Binding-site contacts:
Ligand atom N2 contacts residue ASN65 of chain 1.B at 2.9 Å (h-bond).
Ligand atom C2 contacts residue ASN65 of chain 1.B at 2.4 Å.
Ligand atom O5 contacts residue ASN65 of chain 1.B at 2.3 Å (h-bond).
Ligand atom C8 contacts residue ASN65 of chain 1.B at 4.5 Å.
Ligand atom C7 contacts residue ASN65 of chain 1.B at 3.5 Å.
Ligand atom C1 contacts residue ASN65 of chain 1.B at 1.4 Å.
Ligand atom O7 contacts residue LYS62 of chain 1.B at 4.1 Å.
Ligand atom C5 contacts residue ASN65 of chain 1.B at 3.6 Å.
Ligand atom C4 contacts residue ASN65 of chain 1.B at 4.1 Å.
Ligand atom C8 contacts residue LYS62 of chain 1.B at 4.4 Å.
Ligand atom C8 contacts residue ILE355 of chain 1.B at 4.0 Å (hydrophobic).
Ligand atom O7 contacts residue ASN65 of chain 1.B at 3.6 Å (h-bond).
Ligand atom C3 contacts residue ASN65 of chain 1.B at 3.7 Å.

Sequence of chain 1.B:
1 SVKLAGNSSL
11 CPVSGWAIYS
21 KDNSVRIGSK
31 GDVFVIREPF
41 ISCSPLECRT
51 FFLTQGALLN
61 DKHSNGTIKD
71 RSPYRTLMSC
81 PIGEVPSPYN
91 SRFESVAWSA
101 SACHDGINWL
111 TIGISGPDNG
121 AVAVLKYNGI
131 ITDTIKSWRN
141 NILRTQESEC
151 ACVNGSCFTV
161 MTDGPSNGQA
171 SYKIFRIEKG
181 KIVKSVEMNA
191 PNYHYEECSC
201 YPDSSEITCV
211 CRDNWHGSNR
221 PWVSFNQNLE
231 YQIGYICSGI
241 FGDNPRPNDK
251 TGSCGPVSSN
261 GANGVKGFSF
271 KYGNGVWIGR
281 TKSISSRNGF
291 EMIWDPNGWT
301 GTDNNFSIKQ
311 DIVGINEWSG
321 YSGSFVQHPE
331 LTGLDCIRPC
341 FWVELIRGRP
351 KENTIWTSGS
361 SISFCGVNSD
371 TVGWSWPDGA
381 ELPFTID

The protein below binds the small molecule below.
Small molecule (SMILES): CC(=O)N[C@@H]1[C@@H](O)[C@H](O)[C@@H](CO)O[C@H]1O